Binding-site contacts:
Ligand atom CD contacts residue ARG70 of chain 1.C at 3.6 Å.
Ligand atom CD1 contacts residue ARG70 of chain 1.C at 4.1 Å.
Ligand atom C contacts residue ARG70 of chain 1.C at 3.5 Å.
Ligand atom O contacts residue GLU72 of chain 1.C at 4.1 Å.
Ligand atom O2P contacts residue GLY29 of chain 1.C at 3.2 Å (h-bond).
Ligand atom OE2 contacts residue LEU69 of chain 1.C at 3.9 Å.
Ligand atom C contacts residue TRP229 of chain 1.C at 4.2 Å (hydrophobic).
Ligand atom P contacts residue HIS32 of chain 1.C at 3.9 Å.
Ligand atom CD1 contacts residue THR156 of chain 1.C at 3.9 Å.
Ligand atom O3P contacts residue CYS27 of chain 1.C at 4.3 Å.
Ligand atom O2P contacts residue THR28 of chain 1.C at 3.7 Å.
Ligand atom N contacts residue HIS32 of chain 1.C at 4.1 Å.
Ligand atom N contacts residue ARG70 of chain 1.C at 2.7 Å (salt-bridge).
Ligand atom CB contacts residue ARG70 of chain 1.C at 3.4 Å.
Ligand atom P contacts residue THR28 of chain 1.C at 3.9 Å.
Ligand atom OE1 contacts residue LEU69 of chain 1.C at 4.1 Å.
Ligand atom O contacts residue THR71 of chain 1.C at 3.6 Å.
Ligand atom O1P contacts residue LYS73 of chain 1.C at 2.8 Å (salt-bridge).
Ligand atom OG contacts residue HIS32 of chain 1.C at 3.6 Å.
Ligand atom O2P contacts residue HIS32 of chain 1.C at 3.7 Å.
Ligand atom O1P contacts residue CYS27 of chain 1.C at 3.8 Å.
Ligand atom CD2 contacts residue ARG70 of chain 1.C at 4.3 Å.
Ligand atom CD1 contacts residue LEU75 of chain 1.C at 4.1 Å (hydrophobic).
Ligand atom CA contacts residue ARG70 of chain 1.C at 3.8 Å.
Ligand atom CB contacts residue THR71 of chain 1.C at 4.1 Å.
Ligand atom O contacts residue ARG70 of chain 1.C at 3.2 Å.
Ligand atom C contacts residue ARG70 of chain 1.C at 3.7 Å.
Ligand atom P contacts residue LYS73 of chain 1.C at 4.0 Å.
Ligand atom CA contacts residue THR71 of chain 1.C at 4.2 Å.
Ligand atom CD1 contacts residue TRP229 of chain 1.C at 3.9 Å (hydrophobic).
Ligand atom O1P contacts residue HIS32 of chain 1.C at 3.5 Å.
Ligand atom CA contacts residue ARG70 of chain 1.C at 3.5 Å.
Ligand atom O3P contacts residue LYS73 of chain 1.C at 3.3 Å.
Ligand atom OE1 contacts residue ARG70 of chain 1.C at 3.1 Å (salt-bridge).
Ligand atom O3P contacts residue THR71 of chain 1.C at 4.0 Å.
Ligand atom CB contacts residue TRP229 of chain 1.C at 3.7 Å (hydrophobic).
Ligand atom O3P contacts residue THR28 of chain 1.C at 2.6 Å (h-bond).
Ligand atom CA contacts residue HIS32 of chain 1.C at 4.0 Å.
Ligand atom CG contacts residue ARG70 of chain 1.C at 3.2 Å.
Ligand atom CG contacts residue ARG70 of chain 1.C at 3.4 Å.

The protein below binds the small molecule below.
Small molecule (SMILES): CC(C)C[C@@H](C=O)NC(=O)[C@H](CCC(=O)O)NC(=O)[C@H](C)NC(=O)[C@H](COP(=O)(O)O)NC(=O)[C@H](C)N

Sequence of chain 1.C:
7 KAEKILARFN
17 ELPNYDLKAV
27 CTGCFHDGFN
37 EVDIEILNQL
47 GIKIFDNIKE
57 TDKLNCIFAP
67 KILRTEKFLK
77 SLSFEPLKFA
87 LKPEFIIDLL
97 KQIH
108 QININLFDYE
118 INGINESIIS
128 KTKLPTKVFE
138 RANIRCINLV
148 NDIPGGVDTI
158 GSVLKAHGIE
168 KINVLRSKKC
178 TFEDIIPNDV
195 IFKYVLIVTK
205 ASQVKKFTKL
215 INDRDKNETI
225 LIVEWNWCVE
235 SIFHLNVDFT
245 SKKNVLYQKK